Binding-site contacts:
Ligand atom C5 contacts residue SER514 of chain 1.B at 3.5 Å.
Ligand atom C1 contacts residue SER514 of chain 1.B at 3.3 Å.
Ligand atom C3 contacts residue ASN512 of chain 1.B at 3.8 Å.
Ligand atom O7 contacts residue ASN512 of chain 1.B at 3.5 Å (h-bond).
Ligand atom O5 contacts residue SER514 of chain 1.B at 3.8 Å.
Ligand atom C4 contacts residue ASN512 of chain 1.B at 4.2 Å.
Ligand atom C5 contacts residue ASN512 of chain 1.B at 3.6 Å.
Ligand atom N2 contacts residue ASN512 of chain 1.B at 3.0 Å (h-bond).
Ligand atom C1 contacts residue ASN512 of chain 1.B at 1.4 Å.
Ligand atom O5 contacts residue ASN512 of chain 1.B at 2.3 Å (h-bond).
Ligand atom C7 contacts residue ASN512 of chain 1.B at 3.4 Å.
Ligand atom C3 contacts residue SER514 of chain 1.B at 4.1 Å.
Ligand atom C2 contacts residue ASN512 of chain 1.B at 2.5 Å.
Ligand atom N2 contacts residue SER514 of chain 1.B at 4.2 Å.
Ligand atom C4 contacts residue SER514 of chain 1.B at 4.3 Å.
Ligand atom O5 contacts residue GLU515 of chain 1.B at 4.4 Å.
Ligand atom C2 contacts residue SER514 of chain 1.B at 4.2 Å.

Sequence of chain 1.B:
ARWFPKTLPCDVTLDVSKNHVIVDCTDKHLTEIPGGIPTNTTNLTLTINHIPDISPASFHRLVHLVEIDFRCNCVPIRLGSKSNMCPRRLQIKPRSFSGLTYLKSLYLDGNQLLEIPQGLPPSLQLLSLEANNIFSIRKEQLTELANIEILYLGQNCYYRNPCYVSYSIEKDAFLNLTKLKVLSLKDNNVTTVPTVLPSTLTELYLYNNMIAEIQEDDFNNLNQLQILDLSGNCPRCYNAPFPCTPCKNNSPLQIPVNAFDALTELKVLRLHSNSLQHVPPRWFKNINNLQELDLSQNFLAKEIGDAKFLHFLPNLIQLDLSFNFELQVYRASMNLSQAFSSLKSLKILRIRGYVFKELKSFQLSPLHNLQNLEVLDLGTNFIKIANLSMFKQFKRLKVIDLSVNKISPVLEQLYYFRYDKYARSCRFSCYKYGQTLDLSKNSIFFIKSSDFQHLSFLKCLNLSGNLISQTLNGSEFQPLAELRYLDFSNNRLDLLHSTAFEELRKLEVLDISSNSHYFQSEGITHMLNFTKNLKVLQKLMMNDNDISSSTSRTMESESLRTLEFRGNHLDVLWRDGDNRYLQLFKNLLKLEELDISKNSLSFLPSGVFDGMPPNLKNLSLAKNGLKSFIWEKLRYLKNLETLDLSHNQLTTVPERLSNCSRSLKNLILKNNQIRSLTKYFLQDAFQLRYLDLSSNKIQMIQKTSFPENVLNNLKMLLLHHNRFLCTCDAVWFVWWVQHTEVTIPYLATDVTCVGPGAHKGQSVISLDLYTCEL

This protein binds this small molecule.
Small molecule (SMILES): CC(=O)N[C@@H]1[C@@H](O)[C@H](O)[C@@H](CO)O[C@H]1O